Sequence of chain 1.A:
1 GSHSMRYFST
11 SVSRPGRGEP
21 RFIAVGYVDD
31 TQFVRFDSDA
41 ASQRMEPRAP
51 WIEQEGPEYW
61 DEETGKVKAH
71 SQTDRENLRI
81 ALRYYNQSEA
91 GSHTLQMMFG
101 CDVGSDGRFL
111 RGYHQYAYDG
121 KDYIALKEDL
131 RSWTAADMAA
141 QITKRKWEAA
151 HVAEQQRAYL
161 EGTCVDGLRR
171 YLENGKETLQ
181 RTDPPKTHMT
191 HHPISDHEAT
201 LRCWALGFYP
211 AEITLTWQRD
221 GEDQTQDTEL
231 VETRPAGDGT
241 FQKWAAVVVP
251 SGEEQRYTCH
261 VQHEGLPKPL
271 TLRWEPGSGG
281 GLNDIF

Binding-site contacts:
Ligand atom N contacts residue GLU63 of chain 1.D at 2.6 Å (salt-bridge).
Ligand atom N contacts residue TYR7 of chain 1.D at 3.2 Å (h-bond).
Ligand atom C contacts residue GLU63 of chain 1.D at 3.5 Å.
Ligand atom O contacts residue TYR84 of chain 1.D at 2.4 Å (h-bond).
Ligand atom CD2 contacts residue TYR7 of chain 1.D at 3.2 Å (hydrophobic).
Ligand atom C contacts residue TYR159 of chain 1.D at 3.6 Å (hydrophobic).
Ligand atom NH1 contacts residue THR73 of chain 1.D at 3.4 Å.
Ligand atom OXT contacts residue LYS146 of chain 1.D at 3.4 Å.
Ligand atom CA contacts residue THR143 of chain 1.D at 3.4 Å.
Ligand atom CA contacts residue GLU63 of chain 1.D at 3.5 Å.
Ligand atom O contacts residue LYS66 of chain 1.D at 2.7 Å (salt-bridge).
Ligand atom O contacts residue GLN156 of chain 1.D at 3.0 Å (h-bond).
Ligand atom C contacts residue TYR84 of chain 1.D at 3.2 Å (hydrophobic).
Ligand atom CD1 contacts residue ASN77 of chain 1.D at 3.1 Å.
Ligand atom O contacts residue THR73 of chain 1.D at 2.8 Å (h-bond).
Ligand atom C contacts residue TYR7 of chain 1.D at 3.5 Å (hydrophobic).
Ligand atom CA contacts residue GLU63 of chain 1.D at 3.4 Å.
Ligand atom CB contacts residue THR143 of chain 1.D at 3.6 Å.
Ligand atom C contacts residue LYS66 of chain 1.D at 3.5 Å.
Ligand atom N contacts residue LYS66 of chain 1.D at 3.2 Å (salt-bridge).
Ligand atom OXT contacts residue TYR84 of chain 1.D at 3.5 Å (h-bond).
Ligand atom CB contacts residue GLU63 of chain 1.D at 3.2 Å.
Ligand atom N contacts residue TYR159 of chain 1.D at 3.3 Å (h-bond).
Ligand atom CE1 contacts residue PHE99 of chain 1.D at 3.4 Å (hydrophobic).
Ligand atom O contacts residue TYR159 of chain 1.D at 3.5 Å.
Ligand atom C contacts residue TYR159 of chain 1.D at 3.4 Å (hydrophobic).
Ligand atom O contacts residue LYS146 of chain 1.D at 3.1 Å (salt-bridge).
Ligand atom O contacts residue TRP147 of chain 1.D at 2.8 Å (h-bond).
Ligand atom N contacts residue TYR171 of chain 1.D at 2.9 Å (h-bond).
Ligand atom CG2 contacts residue THR163 of chain 1.D at 3.1 Å.
Ligand atom N contacts residue ASN77 of chain 1.D at 3.1 Å (h-bond).
Ligand atom N contacts residue PHE99 of chain 1.D at 3.4 Å.
Ligand atom O contacts residue TYR159 of chain 1.D at 2.4 Å (h-bond).
Ligand atom OH contacts residue HIS70 of chain 1.D at 2.7 Å (h-bond).
Ligand atom CE2 contacts residue TYR7 of chain 1.D at 3.5 Å (hydrophobic).
Ligand atom CG1 contacts residue TYR116 of chain 1.D at 3.5 Å (hydrophobic).
Ligand atom O contacts residue THR143 of chain 1.D at 2.9 Å (h-bond).
Ligand atom N contacts residue TYR7 of chain 1.D at 3.4 Å (h-bond).
Ligand atom CA contacts residue TYR159 of chain 1.D at 3.4 Å (hydrophobic).
Ligand atom CA contacts residue ASN77 of chain 1.D at 3.2 Å.

A small-molecule ligand and the protein it binds are described below.
Small molecule (SMILES): CC(C)C[C@H](NC(=O)[C@H](CS)NC(=O)[C@H](C)NC(=O)[C@H](CCCN=C(N)N)NC(=O)[C@@H](NC(=O)[C@H](Cc1ccccc1)NC(=O)CNC(=O)[C@H](Cc1ccc(O)cc1)NC(=O)[C@@H](N)C(C)C)C(C)C)C(=O)O

Sequence of chain 1.D:
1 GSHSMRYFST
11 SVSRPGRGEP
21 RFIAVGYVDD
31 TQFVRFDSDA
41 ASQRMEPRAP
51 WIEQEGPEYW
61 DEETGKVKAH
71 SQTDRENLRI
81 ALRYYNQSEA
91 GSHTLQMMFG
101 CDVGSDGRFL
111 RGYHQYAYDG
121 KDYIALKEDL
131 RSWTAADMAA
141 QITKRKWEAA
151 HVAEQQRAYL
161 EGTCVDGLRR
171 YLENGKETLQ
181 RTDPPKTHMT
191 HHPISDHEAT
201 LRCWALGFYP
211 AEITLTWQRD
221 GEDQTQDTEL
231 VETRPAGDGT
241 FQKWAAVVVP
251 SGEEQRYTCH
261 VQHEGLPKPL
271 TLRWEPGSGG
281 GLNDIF